Sequence of chain 1.B:
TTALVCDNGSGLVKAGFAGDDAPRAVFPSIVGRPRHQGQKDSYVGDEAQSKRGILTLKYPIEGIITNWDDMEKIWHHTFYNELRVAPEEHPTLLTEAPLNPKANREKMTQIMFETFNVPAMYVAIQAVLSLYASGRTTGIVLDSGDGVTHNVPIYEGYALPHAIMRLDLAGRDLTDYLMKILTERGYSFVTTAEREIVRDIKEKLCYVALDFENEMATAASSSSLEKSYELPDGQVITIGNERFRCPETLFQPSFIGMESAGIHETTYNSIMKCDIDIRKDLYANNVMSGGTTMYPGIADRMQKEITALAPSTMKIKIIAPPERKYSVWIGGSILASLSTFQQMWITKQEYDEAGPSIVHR

A protein and the small-molecule ligand that binds it are described below.
Small molecule (SMILES): C[C@@H]1NC(=O)[C@H](C[C@@](C)(O)CO)NC(=O)[C@@H]2CC3=C(N=C4C=CC=CC43)SC[C@H](NC(=O)[C@@H]([C@H](C)O)NC1=O)C(=O)N1C[C@H](O)C[C@H]1C(=O)N[C@@H](C)C(=O)N2

Sequence of chain 1.A:
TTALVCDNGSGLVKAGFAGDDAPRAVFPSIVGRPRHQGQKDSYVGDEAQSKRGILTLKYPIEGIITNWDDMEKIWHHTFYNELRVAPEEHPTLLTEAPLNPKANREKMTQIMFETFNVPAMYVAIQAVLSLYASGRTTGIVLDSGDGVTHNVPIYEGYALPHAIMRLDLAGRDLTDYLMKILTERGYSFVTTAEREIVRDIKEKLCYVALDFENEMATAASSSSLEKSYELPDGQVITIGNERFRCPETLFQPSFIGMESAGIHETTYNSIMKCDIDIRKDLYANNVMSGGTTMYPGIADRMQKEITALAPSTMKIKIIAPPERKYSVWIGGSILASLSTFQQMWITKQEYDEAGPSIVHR

Binding-site contacts:
Ligand atom CZ3 contacts residue THR194 of chain 1.A at 3.8 Å.
Ligand atom CD2 contacts residue SER199 of chain 1.A at 3.6 Å.
Ligand atom CE3 contacts residue ILE75 of chain 1.B at 3.8 Å (hydrophobic).
Ligand atom CA contacts residue GLU72 of chain 1.B at 3.8 Å.
Ligand atom CG contacts residue GLY197 of chain 1.A at 3.5 Å.
Ligand atom CE3 contacts residue SER199 of chain 1.A at 3.9 Å.
Ligand atom O1 contacts residue GLY197 of chain 1.A at 2.7 Å (h-bond).
Ligand atom CB contacts residue GLY197 of chain 1.A at 3.5 Å.
Ligand atom CB contacts residue TYR198 of chain 1.A at 3.9 Å (hydrophobic).
Ligand atom CG2 contacts residue GLU205 of chain 1.A at 3.2 Å.
Ligand atom CD contacts residue GLU72 of chain 1.B at 3.8 Å.
Ligand atom CE2 contacts residue SER199 of chain 1.A at 4.0 Å.
Ligand atom CE2 contacts residue ILE75 of chain 1.B at 3.6 Å (hydrophobic).
Ligand atom CA contacts residue GLY197 of chain 1.A at 3.8 Å.
Ligand atom CG2 contacts residue ILE287 of chain 1.C at 3.9 Å (hydrophobic).
Ligand atom CZ2 contacts residue ILE75 of chain 1.B at 3.8 Å (hydrophobic).
Ligand atom O contacts residue SER199 of chain 1.A at 3.6 Å.
Ligand atom CG contacts residue GLU72 of chain 1.B at 3.5 Å.
Ligand atom CZ3 contacts residue TYR198 of chain 1.A at 3.6 Å (hydrophobic).
Ligand atom CB contacts residue GLU72 of chain 1.B at 3.6 Å.
Ligand atom N contacts residue GLU72 of chain 1.B at 3.1 Å (salt-bridge).
Ligand atom CZ2 contacts residue ARG177 of chain 1.B at 3.8 Å.
Ligand atom CE3 contacts residue TYR198 of chain 1.A at 3.3 Å (hydrophobic).
Ligand atom CZ3 contacts residue PRO112 of chain 1.B at 3.6 Å (hydrophobic).
Ligand atom CB contacts residue GLU205 of chain 1.A at 3.2 Å.
Ligand atom OG1 contacts residue ARG290 of chain 1.C at 3.4 Å (salt-bridge).
Ligand atom CG contacts residue SER199 of chain 1.A at 3.9 Å.
Ligand atom CB contacts residue ILE75 of chain 1.B at 3.8 Å (hydrophobic).
Ligand atom O contacts residue GLN246 of chain 1.A at 3.3 Å (h-bond).
Ligand atom O contacts residue TYR198 of chain 1.A at 3.9 Å.
Ligand atom CD1 contacts residue GLY197 of chain 1.A at 3.8 Å.
Ligand atom CA contacts residue SER199 of chain 1.A at 3.6 Å.
Ligand atom CB contacts residue TYR198 of chain 1.A at 3.6 Å (hydrophobic).
Ligand atom N contacts residue GLY197 of chain 1.A at 3.1 Å (h-bond).
Ligand atom CD2 contacts residue ILE75 of chain 1.B at 3.6 Å (hydrophobic).
Ligand atom CE3 contacts residue PRO112 of chain 1.B at 3.9 Å (hydrophobic).
Ligand atom CB contacts residue GLU72 of chain 1.B at 3.5 Å.
Ligand atom CA contacts residue GLU205 of chain 1.A at 3.9 Å.
Ligand atom CH2 contacts residue ARG177 of chain 1.B at 3.9 Å.
Ligand atom CA contacts residue GLN246 of chain 1.A at 3.7 Å.

Sequence of chain 1.C:
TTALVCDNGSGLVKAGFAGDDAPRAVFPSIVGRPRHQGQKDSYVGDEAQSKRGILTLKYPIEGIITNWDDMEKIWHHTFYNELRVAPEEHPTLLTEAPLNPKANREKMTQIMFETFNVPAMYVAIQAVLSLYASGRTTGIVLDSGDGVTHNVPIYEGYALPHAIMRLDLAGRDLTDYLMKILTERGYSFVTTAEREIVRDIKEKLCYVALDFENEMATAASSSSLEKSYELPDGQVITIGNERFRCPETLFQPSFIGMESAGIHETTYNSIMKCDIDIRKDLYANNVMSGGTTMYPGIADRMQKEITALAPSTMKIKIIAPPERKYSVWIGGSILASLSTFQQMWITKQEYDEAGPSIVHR